Binding-site contacts:
Ligand atom C2 contacts residue TRP74 of chain 1.A at 4.1 Å (hydrophobic).
Ligand atom O7 contacts residue ASN154 of chain 1.A at 4.2 Å.
Ligand atom C2 contacts residue ASN154 of chain 1.A at 2.6 Å.
Ligand atom C7 contacts residue ASN154 of chain 1.A at 3.8 Å.
Ligand atom O5 contacts residue ASN154 of chain 1.A at 2.4 Å (h-bond).
Ligand atom O6 contacts residue ASN154 of chain 1.A at 3.3 Å (h-bond).
Ligand atom C6 contacts residue ASN154 of chain 1.A at 4.1 Å.
Ligand atom O7 contacts residue TRP74 of chain 1.A at 4.4 Å.
Ligand atom O4 contacts residue TRP74 of chain 1.A at 3.8 Å.
Ligand atom C1 contacts residue ASN154 of chain 1.A at 1.4 Å.
Ligand atom C5 contacts residue ASN154 of chain 1.A at 3.7 Å.
Ligand atom C6 contacts residue TRP74 of chain 1.A at 2.9 Å (hydrophobic).
Ligand atom C1 contacts residue TRP74 of chain 1.A at 3.9 Å (hydrophobic).
Ligand atom C4 contacts residue TRP74 of chain 1.A at 4.0 Å (hydrophobic).
Ligand atom C3 contacts residue ASN154 of chain 1.A at 3.9 Å.
Ligand atom O4 contacts residue GLU75 of chain 1.A at 3.4 Å (salt-bridge).
Ligand atom C6 contacts residue GLY77 of chain 1.A at 4.1 Å.
Ligand atom O5 contacts residue TRP74 of chain 1.A at 3.4 Å.
Ligand atom C4 contacts residue ASN154 of chain 1.A at 4.3 Å.
Ligand atom N2 contacts residue ASN154 of chain 1.A at 3.1 Å (h-bond).
Ligand atom O6 contacts residue GLY77 of chain 1.A at 4.3 Å.
Ligand atom O6 contacts residue TRP74 of chain 1.A at 3.5 Å (h-bond).
Ligand atom C5 contacts residue TRP74 of chain 1.A at 4.0 Å (hydrophobic).

This small molecule binds to this protein.
Small molecule (SMILES): CC(=O)N[C@@H]1[C@@H](O)[C@H](O)[C@@H](CO)O[C@H]1O

Sequence of chain 1.A:
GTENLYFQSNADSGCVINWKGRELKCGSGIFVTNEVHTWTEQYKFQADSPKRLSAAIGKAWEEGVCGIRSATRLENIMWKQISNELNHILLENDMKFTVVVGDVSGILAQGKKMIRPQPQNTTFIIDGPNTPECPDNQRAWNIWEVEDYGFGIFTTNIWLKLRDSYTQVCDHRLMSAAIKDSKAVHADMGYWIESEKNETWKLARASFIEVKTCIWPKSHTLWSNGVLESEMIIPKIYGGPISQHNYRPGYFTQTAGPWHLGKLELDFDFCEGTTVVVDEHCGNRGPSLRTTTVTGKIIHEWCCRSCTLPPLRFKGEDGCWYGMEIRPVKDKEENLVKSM